Sequence of chain 13.F:
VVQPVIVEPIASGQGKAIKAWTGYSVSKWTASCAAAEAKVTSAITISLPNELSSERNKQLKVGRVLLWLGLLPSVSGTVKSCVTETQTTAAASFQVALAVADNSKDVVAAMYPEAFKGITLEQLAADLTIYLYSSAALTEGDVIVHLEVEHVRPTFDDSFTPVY

The protein below binds the small molecule below.
Small molecule (SMILES): Nc1ncnc2c1ncn2[C@@H]1O[C@H](COP(=O)=O)[C@@H](O[P](=O)(O)OC[C@H]2O[C@@H](n3ccc(=O)[nH]c3=O)[C@H](O)[C@@H]2O)[C@H]1O

Binding-site contacts:
Ligand atom O2' contacts residue GLU140 of chain 47.E at 3.0 Å (salt-bridge).
Ligand atom O4' contacts residue LYS143 of chain 47.E at 4.2 Å.
Ligand atom C2 contacts residue TRP47 of chain 47.E at 3.8 Å (hydrophobic).
Ligand atom C1' contacts residue GLU140 of chain 47.E at 3.2 Å.
Ligand atom C1' contacts residue TRP47 of chain 47.E at 4.3 Å (hydrophobic).
Ligand atom N7 contacts residue TRP47 of chain 47.E at 4.0 Å.
Ligand atom OP1 contacts residue LYS45 of chain 13.F at 4.3 Å.
Ligand atom C8 contacts residue LYS143 of chain 47.E at 2.8 Å.
Ligand atom C4 contacts residue TRP47 of chain 47.E at 3.9 Å (hydrophobic).
Ligand atom N7 contacts residue LYS143 of chain 47.E at 3.7 Å.
Ligand atom N9 contacts residue GLU140 of chain 47.E at 4.1 Å.
Ligand atom N9 contacts residue LYS143 of chain 47.E at 3.8 Å.
Ligand atom C8 contacts residue GLU140 of chain 47.E at 4.1 Å.
Ligand atom O4' contacts residue GLU140 of chain 47.E at 4.1 Å.
Ligand atom C8 contacts residue TRP47 of chain 47.E at 4.0 Å (hydrophobic).
Ligand atom C2' contacts residue GLU140 of chain 47.E at 3.5 Å.
Ligand atom N9 contacts residue TRP47 of chain 47.E at 4.0 Å.
Ligand atom C5 contacts residue TRP47 of chain 47.E at 4.0 Å (hydrophobic).
Ligand atom N1 contacts residue TRP47 of chain 47.E at 3.8 Å.
Ligand atom C2' contacts residue LYS143 of chain 47.E at 4.5 Å.
Ligand atom C1' contacts residue LYS143 of chain 47.E at 4.0 Å.
Ligand atom C6 contacts residue TRP47 of chain 47.E at 3.9 Å (hydrophobic).
Ligand atom O4' contacts residue TRP47 of chain 47.E at 4.0 Å.
Ligand atom N6 contacts residue TRP47 of chain 47.E at 4.2 Å.
Ligand atom N3 contacts residue TRP47 of chain 47.E at 3.9 Å.

Sequence of chain 47.E:
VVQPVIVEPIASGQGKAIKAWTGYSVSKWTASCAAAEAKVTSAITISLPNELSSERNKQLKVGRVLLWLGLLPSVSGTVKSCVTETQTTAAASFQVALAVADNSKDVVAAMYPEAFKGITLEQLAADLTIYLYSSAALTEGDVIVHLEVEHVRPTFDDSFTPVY